Binding-site contacts:
Ligand atom C6 contacts residue ASN371 of chain 1.B at 2.6 Å.
Ligand atom C5 contacts residue ASN371 of chain 1.B at 2.9 Å.
Ligand atom O6 contacts residue ASN371 of chain 1.B at 3.4 Å (h-bond).
Ligand atom C7 contacts residue GLU400 of chain 1.B at 3.9 Å.
Ligand atom N2 contacts residue ASN371 of chain 1.B at 3.7 Å.
Ligand atom C3 contacts residue ASN371 of chain 1.B at 3.0 Å.
Ligand atom O5 contacts residue ASN371 of chain 1.B at 2.4 Å (h-bond).
Ligand atom C8 contacts residue GLU400 of chain 1.B at 4.4 Å.
Ligand atom O3 contacts residue SER398 of chain 1.B at 4.1 Å.
Ligand atom N2 contacts residue GLU400 of chain 1.B at 4.5 Å.
Ligand atom C2 contacts residue ASN371 of chain 1.B at 2.5 Å.
Ligand atom C4 contacts residue ASN371 of chain 1.B at 3.5 Å.
Ligand atom C1 contacts residue ASN371 of chain 1.B at 1.5 Å.
Ligand atom O7 contacts residue GLU400 of chain 1.B at 3.6 Å.
Ligand atom O3 contacts residue ASN371 of chain 1.B at 2.8 Å (h-bond).

This small molecule binds to this protein.
Small molecule (SMILES): CC(=O)N[C@@H]1[C@@H](O)[C@H](O)[C@@H](CO)O[C@H]1O

Sequence of chain 1.B:
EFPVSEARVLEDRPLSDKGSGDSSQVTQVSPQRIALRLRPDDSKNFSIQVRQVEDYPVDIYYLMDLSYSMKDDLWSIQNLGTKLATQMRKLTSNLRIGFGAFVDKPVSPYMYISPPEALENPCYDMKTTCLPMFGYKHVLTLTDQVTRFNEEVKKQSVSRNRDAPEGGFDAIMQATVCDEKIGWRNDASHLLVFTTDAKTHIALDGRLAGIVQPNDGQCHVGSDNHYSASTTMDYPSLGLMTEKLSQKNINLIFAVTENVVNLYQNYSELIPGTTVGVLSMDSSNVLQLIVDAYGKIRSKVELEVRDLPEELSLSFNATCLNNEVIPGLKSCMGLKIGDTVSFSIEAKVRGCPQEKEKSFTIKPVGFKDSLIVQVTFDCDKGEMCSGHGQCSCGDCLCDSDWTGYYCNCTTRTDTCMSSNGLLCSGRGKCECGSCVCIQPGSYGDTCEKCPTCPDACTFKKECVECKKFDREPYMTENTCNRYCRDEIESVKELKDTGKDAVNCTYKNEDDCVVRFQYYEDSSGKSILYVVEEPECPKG